A small-molecule ligand and the protein it binds are described below.
Small molecule (SMILES): CC(=O)N[C@@H]1[C@@H](O)[C@H](O)[C@@H](CO)O[C@H]1O

Sequence of chain 1.A:
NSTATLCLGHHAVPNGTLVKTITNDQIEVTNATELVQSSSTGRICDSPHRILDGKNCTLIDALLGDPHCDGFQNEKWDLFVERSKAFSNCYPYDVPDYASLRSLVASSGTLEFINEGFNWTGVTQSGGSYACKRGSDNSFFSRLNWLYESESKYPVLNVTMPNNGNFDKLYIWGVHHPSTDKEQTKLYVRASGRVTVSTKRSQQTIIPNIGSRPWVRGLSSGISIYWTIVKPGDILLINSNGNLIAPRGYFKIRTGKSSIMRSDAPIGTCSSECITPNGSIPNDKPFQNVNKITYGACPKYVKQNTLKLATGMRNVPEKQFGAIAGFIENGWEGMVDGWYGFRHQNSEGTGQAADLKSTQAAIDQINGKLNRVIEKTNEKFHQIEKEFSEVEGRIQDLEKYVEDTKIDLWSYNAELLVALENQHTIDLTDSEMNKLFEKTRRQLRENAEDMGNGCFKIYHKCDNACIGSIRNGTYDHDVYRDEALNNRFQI

Binding-site contacts:
Ligand atom C8 contacts residue NAG1 of chain 1.D at 4.3 Å.
Ligand atom C4 contacts residue ILE376 of chain 1.A at 4.2 Å (hydrophobic).
Ligand atom C3 contacts residue ILE376 of chain 1.A at 4.5 Å (hydrophobic).
Ligand atom O7 contacts residue LEU383 of chain 1.A at 3.7 Å.
Ligand atom N2 contacts residue ASN380 of chain 1.A at 2.9 Å (h-bond).
Ligand atom C8 contacts residue TRP352 of chain 1.A at 4.4 Å (hydrophobic).
Ligand atom C5 contacts residue ASN380 of chain 1.A at 3.6 Å.
Ligand atom O6 contacts residue GLN373 of chain 1.A at 4.5 Å.
Ligand atom O5 contacts residue ILE376 of chain 1.A at 4.0 Å.
Ligand atom O7 contacts residue NAG1 of chain 1.D at 2.3 Å (h-bond).
Ligand atom C3 contacts residue NAG2 of chain 1.D at 4.2 Å.
Ligand atom C3 contacts residue ASN380 of chain 1.A at 3.8 Å.
Ligand atom C7 contacts residue LEU383 of chain 1.A at 4.3 Å (hydrophobic).
Ligand atom C7 contacts residue NAG1 of chain 1.D at 2.9 Å.
Ligand atom N2 contacts residue LEU383 of chain 1.A at 4.3 Å.
Ligand atom C7 contacts residue ASN380 of chain 1.A at 4.0 Å.
Ligand atom O4 contacts residue NAG2 of chain 1.D at 3.7 Å.
Ligand atom C7 contacts residue ILE379 of chain 1.A at 4.4 Å (hydrophobic).
Ligand atom C8 contacts residue THR320 of chain 1.A at 4.3 Å.
Ligand atom C1 contacts residue ILE376 of chain 1.A at 4.4 Å (hydrophobic).
Ligand atom C4 contacts residue ASN380 of chain 1.A at 4.3 Å.
Ligand atom C2 contacts residue NAG1 of chain 1.D at 4.2 Å.
Ligand atom O5 contacts residue ASN380 of chain 1.A at 2.5 Å (h-bond).
Ligand atom C8 contacts residue ILE376 of chain 1.A at 3.8 Å (hydrophobic).
Ligand atom C8 contacts residue ILE379 of chain 1.A at 4.2 Å (hydrophobic).
Ligand atom C2 contacts residue ILE376 of chain 1.A at 3.9 Å (hydrophobic).
Ligand atom O7 contacts residue ILE379 of chain 1.A at 4.1 Å.
Ligand atom O7 contacts residue THR320 of chain 1.A at 3.6 Å.
Ligand atom C2 contacts residue ASN380 of chain 1.A at 2.6 Å.
Ligand atom N2 contacts residue NAG1 of chain 1.D at 2.9 Å (h-bond).
Ligand atom C1 contacts residue ASN380 of chain 1.A at 1.5 Å.